A small-molecule ligand and the protein it binds are described below.
Small molecule (SMILES): COc1nccnc1C(C)C

Binding-site contacts:
Ligand atom C10 contacts residue TYR132 of chain 2.A at 3.8 Å (hydrophobic).
Ligand atom C11 contacts residue MET81 of chain 2.A at 3.7 Å (hydrophobic).
Ligand atom C6 contacts residue LEU128 of chain 2.A at 4.2 Å (hydrophobic).
Ligand atom C8 contacts residue PHE68 of chain 2.A at 4.0 Å (hydrophobic).
Ligand atom C9 contacts residue PHE68 of chain 2.A at 3.8 Å (hydrophobic).
Ligand atom O7 contacts residue LEU117 of chain 2.A at 3.6 Å.
Ligand atom C3 contacts residue LEU117 of chain 2.A at 4.1 Å (hydrophobic).
Ligand atom C2 contacts residue TYR132 of chain 2.A at 3.6 Å (hydrophobic).
Ligand atom C11 contacts residue LEU52 of chain 2.A at 4.2 Å (hydrophobic).
Ligand atom C6 contacts residue LEU52 of chain 2.A at 4.1 Å (hydrophobic).
Ligand atom N1 contacts residue LEU128 of chain 2.A at 4.4 Å.
Ligand atom C6 contacts residue PHE68 of chain 2.A at 4.3 Å (hydrophobic).
Ligand atom C3 contacts residue LEU52 of chain 2.A at 4.2 Å (hydrophobic).
Ligand atom C11 contacts residue LEU117 of chain 2.A at 4.0 Å (hydrophobic).
Ligand atom C5 contacts residue LEU128 of chain 2.A at 3.9 Å (hydrophobic).
Ligand atom C8 contacts residue LEU66 of chain 2.A at 4.3 Å (hydrophobic).
Ligand atom C6 contacts residue TYR132 of chain 2.A at 3.4 Å (hydrophobic).
Ligand atom N4 contacts residue PHE50 of chain 2.A at 3.9 Å.
Ligand atom C9 contacts residue LEU66 of chain 2.A at 4.3 Å (hydrophobic).
Ligand atom C6 contacts residue LEU36 of chain 2.A at 4.1 Å (hydrophobic).
Ligand atom C10 contacts residue PHE102 of chain 2.A at 4.2 Å (hydrophobic).
Ligand atom N1 contacts residue TYR132 of chain 2.A at 2.7 Å (h-bond).
Ligand atom N1 contacts residue PHE68 of chain 2.A at 4.0 Å.
Ligand atom C6 contacts residue PHE50 of chain 2.A at 4.2 Å (hydrophobic).
Ligand atom N4 contacts residue LEU128 of chain 2.A at 4.5 Å.
Ligand atom C11 contacts residue TYR96 of chain 2.A at 4.2 Å (hydrophobic).
Ligand atom C8 contacts residue TYR132 of chain 2.A at 3.8 Å (hydrophobic).
Ligand atom C2 contacts residue PHE68 of chain 2.A at 3.8 Å (hydrophobic).
Ligand atom C9 contacts residue TYR132 of chain 2.A at 3.5 Å (hydrophobic).
Ligand atom C5 contacts residue PHE50 of chain 2.A at 3.5 Å (hydrophobic).
Ligand atom C3 contacts residue PHE68 of chain 2.A at 4.0 Å (hydrophobic).
Ligand atom N4 contacts residue LEU52 of chain 2.A at 3.5 Å.
Ligand atom C10 contacts residue ALA115 of chain 2.A at 4.0 Å (hydrophobic).
Ligand atom C10 contacts residue LEU117 of chain 2.A at 4.2 Å (hydrophobic).
Ligand atom C11 contacts residue PHE50 of chain 2.A at 4.4 Å (hydrophobic).
Ligand atom C9 contacts residue LEU54 of chain 2.A at 4.5 Å (hydrophobic).
Ligand atom O7 contacts residue PHE68 of chain 2.A at 4.2 Å.
Ligand atom C5 contacts residue LEU52 of chain 2.A at 3.6 Å (hydrophobic).

Sequence of chain 2.A:
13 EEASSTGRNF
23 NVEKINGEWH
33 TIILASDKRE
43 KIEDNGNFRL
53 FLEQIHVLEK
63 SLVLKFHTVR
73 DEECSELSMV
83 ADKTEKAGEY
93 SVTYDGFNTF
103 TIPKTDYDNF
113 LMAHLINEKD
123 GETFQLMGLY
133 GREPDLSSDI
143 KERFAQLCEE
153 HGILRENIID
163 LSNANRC